Binding-site contacts:
Ligand atom CAA contacts residue ASN117 of chain 1.A at 3.8 Å.
Ligand atom CB contacts residue TYR164 of chain 1.A at 3.3 Å (hydrophobic).
Ligand atom CB contacts residue TYR288 of chain 1.A at 3.6 Å (hydrophobic).
Ligand atom OXT contacts residue ASN70 of chain 1.A at 2.9 Å (h-bond).
Ligand atom OAD contacts residue ZN1 of chain 1.C at 2.4 Å.
Ligand atom CAA contacts residue GLU285 of chain 1.A at 3.4 Å.
Ligand atom OXT contacts residue ARG71 of chain 1.A at 3.3 Å (salt-bridge).
Ligand atom OAG contacts residue HIS21 of chain 1.A at 3.0 Å.
Ligand atom C contacts residue ARG71 of chain 1.A at 3.2 Å.
Ligand atom PAM contacts residue GLU178 of chain 1.A at 3.1 Å.
Ligand atom OAD contacts residue HIS116 of chain 1.A at 3.2 Å.
Ligand atom N contacts residue TYR288 of chain 1.A at 3.1 Å (h-bond).
Ligand atom OAD contacts residue GLU178 of chain 1.A at 2.6 Å (salt-bridge).
Ligand atom OAD contacts residue ASN117 of chain 1.A at 2.7 Å (h-bond).
Ligand atom OXT contacts residue HIS21 of chain 1.A at 3.3 Å.
Ligand atom CAA contacts residue GLU178 of chain 1.A at 3.6 Å.
Ligand atom OD1 contacts residue ASN70 of chain 1.A at 3.6 Å.
Ligand atom OAG contacts residue ZN1 of chain 1.C at 2.5 Å.
Ligand atom O contacts residue TYR288 of chain 1.A at 2.5 Å (h-bond).
Ligand atom OAD contacts residue GLU24 of chain 1.A at 3.2 Å (salt-bridge).
Ligand atom CG contacts residue ARG168 of chain 1.A at 3.7 Å.
Ligand atom O contacts residue ARG63 of chain 1.A at 3.4 Å (salt-bridge).
Ligand atom OD1 contacts residue ARG168 of chain 1.A at 3.1 Å (salt-bridge).
Ligand atom C contacts residue TYR288 of chain 1.A at 3.4 Å (hydrophobic).
Ligand atom OAG contacts residue GLU24 of chain 1.A at 3.4 Å (salt-bridge).
Ligand atom PAM contacts residue GLU24 of chain 1.A at 3.8 Å.
Ligand atom N contacts residue GLU178 of chain 1.A at 2.8 Å (salt-bridge).
Ligand atom CG contacts residue TYR164 of chain 1.A at 3.2 Å (hydrophobic).
Ligand atom OD2 contacts residue ASN70 of chain 1.A at 3.6 Å.
Ligand atom OD2 contacts residue ARG168 of chain 1.A at 2.9 Å (salt-bridge).
Ligand atom PAM contacts residue ASN117 of chain 1.A at 3.8 Å.
Ligand atom OD1 contacts residue TYR164 of chain 1.A at 2.3 Å (h-bond).
Ligand atom CAA contacts residue TYR288 of chain 1.A at 3.8 Å (hydrophobic).
Ligand atom OAG contacts residue ARG63 of chain 1.A at 2.9 Å (salt-bridge).
Ligand atom OD2 contacts residue HIS116 of chain 1.A at 2.8 Å.
Ligand atom CA contacts residue TYR288 of chain 1.A at 3.5 Å (hydrophobic).
Ligand atom PAM contacts residue ZN1 of chain 1.C at 2.9 Å.
Ligand atom C contacts residue HIS21 of chain 1.A at 3.8 Å.
Ligand atom CG contacts residue ASN70 of chain 1.A at 3.7 Å.
Ligand atom O contacts residue ARG71 of chain 1.A at 2.6 Å (salt-bridge).

A protein and the small-molecule ligand that binds it are described below.
Small molecule (SMILES): C[P](=O)(O)N[C@@H](CC(=O)O)C(=O)O

Sequence of chain 1.A:
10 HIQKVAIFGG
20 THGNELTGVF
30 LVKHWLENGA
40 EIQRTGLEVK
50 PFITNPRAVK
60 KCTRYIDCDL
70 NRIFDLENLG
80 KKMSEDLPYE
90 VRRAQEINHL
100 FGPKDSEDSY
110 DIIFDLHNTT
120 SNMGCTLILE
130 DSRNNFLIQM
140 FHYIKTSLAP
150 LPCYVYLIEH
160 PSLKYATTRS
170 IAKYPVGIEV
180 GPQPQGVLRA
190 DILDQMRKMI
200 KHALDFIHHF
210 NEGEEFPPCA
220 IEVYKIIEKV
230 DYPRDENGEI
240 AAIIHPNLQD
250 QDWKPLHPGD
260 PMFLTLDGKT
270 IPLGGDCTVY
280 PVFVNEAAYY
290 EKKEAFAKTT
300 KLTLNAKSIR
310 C